The protein below binds the small molecule below.
Small molecule (SMILES): NCC(=O)O

Binding-site contacts:
Ligand atom C contacts residue GLN53 of chain 1.B at 3.6 Å.
Ligand atom N contacts residue GLN53 of chain 1.B at 3.5 Å (h-bond).
Ligand atom CA contacts residue GLN53 of chain 1.B at 3.9 Å.
Ligand atom OXT contacts residue GLN53 of chain 1.B at 2.8 Å (h-bond).

Sequence of chain 1.B:
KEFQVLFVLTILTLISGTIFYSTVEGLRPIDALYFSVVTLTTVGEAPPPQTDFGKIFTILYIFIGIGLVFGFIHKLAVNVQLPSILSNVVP